Binding-site contacts:
Ligand atom O7 contacts residue LEU16 of chain 1.M at 4.2 Å.
Ligand atom C1 contacts residue PRO14 of chain 1.M at 4.2 Å (hydrophobic).
Ligand atom N2 contacts residue ARG15 of chain 1.M at 4.4 Å.
Ligand atom C5 contacts residue ASN215 of chain 1.M at 3.8 Å.
Ligand atom O5 contacts residue TYR13 of chain 1.M at 4.1 Å.
Ligand atom C3 contacts residue PRO14 of chain 1.M at 4.4 Å (hydrophobic).
Ligand atom C8 contacts residue LEU16 of chain 1.M at 4.0 Å (hydrophobic).
Ligand atom O6 contacts residue TYR13 of chain 1.M at 4.4 Å.
Ligand atom C8 contacts residue PRO14 of chain 1.M at 3.4 Å (hydrophobic).
Ligand atom N2 contacts residue PRO14 of chain 1.M at 3.0 Å (h-bond).
Ligand atom C7 contacts residue PRO14 of chain 1.M at 3.7 Å (hydrophobic).
Ligand atom C2 contacts residue ASN215 of chain 1.M at 2.5 Å.
Ligand atom C8 contacts residue ARG15 of chain 1.M at 3.9 Å.
Ligand atom C1 contacts residue TYR13 of chain 1.M at 4.3 Å (hydrophobic).
Ligand atom C1 contacts residue ASN215 of chain 1.M at 1.4 Å.
Ligand atom C7 contacts residue ASN215 of chain 1.M at 3.7 Å.
Ligand atom C7 contacts residue ARG15 of chain 1.M at 4.5 Å.
Ligand atom C5 contacts residue TYR13 of chain 1.M at 4.5 Å (hydrophobic).
Ligand atom N2 contacts residue ASN215 of chain 1.M at 2.9 Å (h-bond).
Ligand atom C3 contacts residue ASN215 of chain 1.M at 3.8 Å.
Ligand atom O5 contacts residue ASN215 of chain 1.M at 2.4 Å (h-bond).
Ligand atom O7 contacts residue ASN215 of chain 1.M at 4.3 Å.
Ligand atom C2 contacts residue PRO14 of chain 1.M at 4.0 Å (hydrophobic).
Ligand atom C4 contacts residue ASN215 of chain 1.M at 4.3 Å.

A protein and the small-molecule ligand that binds it are described below.
Small molecule (SMILES): CC(=O)N[C@@H]1[C@@H](O)[C@H](O)[C@@H](CO)O[C@H]1O

Sequence of chain 1.M:
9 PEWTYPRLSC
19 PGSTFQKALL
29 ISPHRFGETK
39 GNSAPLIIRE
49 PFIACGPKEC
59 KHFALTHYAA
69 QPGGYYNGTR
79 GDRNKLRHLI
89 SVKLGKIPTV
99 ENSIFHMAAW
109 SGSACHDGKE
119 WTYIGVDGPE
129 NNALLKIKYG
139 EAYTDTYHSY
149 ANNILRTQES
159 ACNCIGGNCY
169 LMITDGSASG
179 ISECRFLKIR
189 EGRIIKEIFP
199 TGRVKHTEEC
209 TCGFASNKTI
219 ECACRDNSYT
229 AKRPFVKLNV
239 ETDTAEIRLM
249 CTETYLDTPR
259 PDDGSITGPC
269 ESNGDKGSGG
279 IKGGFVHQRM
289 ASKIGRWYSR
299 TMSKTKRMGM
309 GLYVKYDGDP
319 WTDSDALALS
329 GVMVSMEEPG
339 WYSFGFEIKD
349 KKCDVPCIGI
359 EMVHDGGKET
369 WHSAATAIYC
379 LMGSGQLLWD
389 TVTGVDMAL